Sequence of chain 1.A:
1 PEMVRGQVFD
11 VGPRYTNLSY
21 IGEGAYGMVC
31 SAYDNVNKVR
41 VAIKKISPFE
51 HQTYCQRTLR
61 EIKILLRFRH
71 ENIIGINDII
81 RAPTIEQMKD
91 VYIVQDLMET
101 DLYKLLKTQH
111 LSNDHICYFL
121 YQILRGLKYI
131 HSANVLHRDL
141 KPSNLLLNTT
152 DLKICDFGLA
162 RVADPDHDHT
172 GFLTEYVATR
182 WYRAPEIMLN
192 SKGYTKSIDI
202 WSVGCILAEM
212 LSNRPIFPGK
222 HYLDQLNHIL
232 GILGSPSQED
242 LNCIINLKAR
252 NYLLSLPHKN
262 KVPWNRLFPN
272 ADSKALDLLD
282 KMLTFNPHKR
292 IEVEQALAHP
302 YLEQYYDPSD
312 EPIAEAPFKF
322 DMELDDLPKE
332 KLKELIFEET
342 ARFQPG

The small molecule below binds the protein below.
Small molecule (SMILES): CCOC(=O)CNCc1ccc(-c2cn[nH]c2-c2c[nH]c(C(=O)N[C@H](CO)c3ccc(F)c(Cl)c3)c2)cc1Cl

Binding-site contacts:
Ligand atom C26 contacts residue VAL29 of chain 1.A at 3.7 Å (hydrophobic).
Ligand atom C17 contacts residue ASP157 of chain 1.A at 3.7 Å.
Ligand atom CL1 contacts residue GLY24 of chain 1.A at 3.0 Å.
Ligand atom C1 contacts residue EDO1 of chain 1.E at 3.1 Å.
Ligand atom C15 contacts residue GLN95 of chain 1.A at 3.8 Å.
Ligand atom C7 contacts residue ILE21 of chain 1.A at 3.8 Å (hydrophobic).
Ligand atom C14 contacts residue GLN95 of chain 1.A at 3.4 Å.
Ligand atom C7 contacts residue ASP101 of chain 1.A at 3.8 Å.
Ligand atom O4 contacts residue ASN144 of chain 1.A at 2.8 Å (h-bond).
Ligand atom F contacts residue GLY24 of chain 1.A at 3.8 Å.
Ligand atom C9 contacts residue ILE21 of chain 1.A at 3.7 Å (hydrophobic).
Ligand atom C18 contacts residue ASP157 of chain 1.A at 3.3 Å.
Ligand atom N4 contacts residue GLN95 of chain 1.A at 2.6 Å (h-bond).
Ligand atom N3 contacts residue ALA42 of chain 1.A at 3.3 Å.
Ligand atom C18 contacts residue ASN144 of chain 1.A at 3.5 Å.
Ligand atom C27 contacts residue ILE21 of chain 1.A at 3.8 Å (hydrophobic).
Ligand atom C14 contacts residue ILE74 of chain 1.A at 3.6 Å (hydrophobic).
Ligand atom N2 contacts residue ALA42 of chain 1.A at 3.8 Å.
Ligand atom C6 contacts residue ILE21 of chain 1.A at 3.8 Å (hydrophobic).
Ligand atom C8 contacts residue ILE21 of chain 1.A at 3.8 Å (hydrophobic).
Ligand atom N2 contacts residue MET98 of chain 1.A at 2.9 Å (h-bond).
Ligand atom N3 contacts residue LEU146 of chain 1.A at 3.7 Å.
Ligand atom C2 contacts residue SER143 of chain 1.A at 3.6 Å.
Ligand atom O3 contacts residue LYS44 of chain 1.A at 2.9 Å (salt-bridge).
Ligand atom C11 contacts residue MET98 of chain 1.A at 3.3 Å (hydrophobic).
Ligand atom C12 contacts residue LEU146 of chain 1.A at 3.6 Å (hydrophobic).
Ligand atom CL1 contacts residue GLU23 of chain 1.A at 3.7 Å.
Ligand atom N2 contacts residue LEU97 of chain 1.A at 3.5 Å.
Ligand atom CL2 contacts residue VAL29 of chain 1.A at 3.6 Å.
Ligand atom O1 contacts residue SER143 of chain 1.A at 3.5 Å.
Ligand atom O4 contacts residue CYS156 of chain 1.A at 3.6 Å.
Ligand atom CL2 contacts residue GLY22 of chain 1.A at 3.5 Å.
Ligand atom F contacts residue GLY27 of chain 1.A at 3.4 Å.
Ligand atom O3 contacts residue GLN95 of chain 1.A at 3.8 Å.
Ligand atom N3 contacts residue ASP96 of chain 1.A at 2.7 Å (salt-bridge).
Ligand atom CL1 contacts residue VAL29 of chain 1.A at 3.7 Å.
Ligand atom N2 contacts residue ASP96 of chain 1.A at 3.2 Å (salt-bridge).
Ligand atom CL1 contacts residue GLY27 of chain 1.A at 3.4 Å.
Ligand atom C26 contacts residue ILE21 of chain 1.A at 3.7 Å (hydrophobic).
Ligand atom C1 contacts residue SER143 of chain 1.A at 3.7 Å.